A small-molecule ligand and the protein it binds are described below.
Small molecule (SMILES): Nc1cc(N)nc(N)n1

Binding-site contacts:
Ligand atom C6 contacts residue PHE117 of chain 1.C at 3.5 Å (hydrophobic).
Ligand atom NAI contacts residue PHE117 of chain 1.C at 4.2 Å.
Ligand atom NAI contacts residue PRO230 of chain 1.C at 3.7 Å.
Ligand atom C6 contacts residue TYR194 of chain 1.C at 3.6 Å (hydrophobic).
Ligand atom C2 contacts residue NDP1 of chain 1.J at 3.4 Å.
Ligand atom C5 contacts residue NDP1 of chain 1.J at 3.6 Å.
Ligand atom C2 contacts residue PHE117 of chain 1.C at 3.4 Å (hydrophobic).
Ligand atom NAH contacts residue ALA116 of chain 1.C at 4.3 Å.
Ligand atom N1 contacts residue SER115 of chain 1.C at 4.0 Å.
Ligand atom N1 contacts residue TYR194 of chain 1.C at 3.6 Å.
Ligand atom N1 contacts residue NDP1 of chain 1.J at 2.8 Å (h-bond).
Ligand atom C4 contacts residue ARG34 of chain 1.C at 4.2 Å.
Ligand atom C2 contacts residue SER115 of chain 1.C at 3.9 Å.
Ligand atom C6 contacts residue NDP1 of chain 1.J at 3.6 Å.
Ligand atom NAA contacts residue ASP181 of chain 1.C at 3.7 Å.
Ligand atom NAI contacts residue NDP1 of chain 1.J at 3.4 Å (h-bond).
Ligand atom NAI contacts residue LEU228 of chain 1.C at 3.9 Å.
Ligand atom NAH contacts residue PHE117 of chain 1.C at 3.5 Å.
Ligand atom N1 contacts residue PHE117 of chain 1.C at 3.6 Å.
Ligand atom N3 contacts residue NDP1 of chain 1.J at 2.8 Å (h-bond).
Ligand atom C4 contacts residue PHE117 of chain 1.C at 3.7 Å (hydrophobic).
Ligand atom C4 contacts residue NDP1 of chain 1.J at 3.4 Å.
Ligand atom C5 contacts residue PHE117 of chain 1.C at 3.8 Å (hydrophobic).
Ligand atom NAI contacts residue ARG34 of chain 1.C at 3.2 Å (salt-bridge).
Ligand atom NAA contacts residue TYR194 of chain 1.C at 2.8 Å (h-bond).
Ligand atom NAA contacts residue PHE117 of chain 1.C at 3.6 Å.
Ligand atom NAA contacts residue NDP1 of chain 1.J at 3.4 Å.
Ligand atom NAH contacts residue SER115 of chain 1.C at 3.0 Å (h-bond).
Ligand atom N3 contacts residue PHE117 of chain 1.C at 3.8 Å.
Ligand atom NAH contacts residue NDP1 of chain 1.J at 3.1 Å (h-bond).

Sequence of chain 1.C:
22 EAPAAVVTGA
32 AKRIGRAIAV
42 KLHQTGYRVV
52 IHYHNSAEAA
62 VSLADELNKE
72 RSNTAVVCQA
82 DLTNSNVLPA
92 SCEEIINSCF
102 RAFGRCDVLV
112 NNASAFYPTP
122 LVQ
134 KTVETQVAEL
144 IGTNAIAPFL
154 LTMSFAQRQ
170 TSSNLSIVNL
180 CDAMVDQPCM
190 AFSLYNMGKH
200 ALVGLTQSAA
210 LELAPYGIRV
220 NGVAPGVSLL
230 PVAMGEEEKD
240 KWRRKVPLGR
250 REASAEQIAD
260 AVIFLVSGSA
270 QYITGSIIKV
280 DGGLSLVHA